Sequence of chain 1.A:
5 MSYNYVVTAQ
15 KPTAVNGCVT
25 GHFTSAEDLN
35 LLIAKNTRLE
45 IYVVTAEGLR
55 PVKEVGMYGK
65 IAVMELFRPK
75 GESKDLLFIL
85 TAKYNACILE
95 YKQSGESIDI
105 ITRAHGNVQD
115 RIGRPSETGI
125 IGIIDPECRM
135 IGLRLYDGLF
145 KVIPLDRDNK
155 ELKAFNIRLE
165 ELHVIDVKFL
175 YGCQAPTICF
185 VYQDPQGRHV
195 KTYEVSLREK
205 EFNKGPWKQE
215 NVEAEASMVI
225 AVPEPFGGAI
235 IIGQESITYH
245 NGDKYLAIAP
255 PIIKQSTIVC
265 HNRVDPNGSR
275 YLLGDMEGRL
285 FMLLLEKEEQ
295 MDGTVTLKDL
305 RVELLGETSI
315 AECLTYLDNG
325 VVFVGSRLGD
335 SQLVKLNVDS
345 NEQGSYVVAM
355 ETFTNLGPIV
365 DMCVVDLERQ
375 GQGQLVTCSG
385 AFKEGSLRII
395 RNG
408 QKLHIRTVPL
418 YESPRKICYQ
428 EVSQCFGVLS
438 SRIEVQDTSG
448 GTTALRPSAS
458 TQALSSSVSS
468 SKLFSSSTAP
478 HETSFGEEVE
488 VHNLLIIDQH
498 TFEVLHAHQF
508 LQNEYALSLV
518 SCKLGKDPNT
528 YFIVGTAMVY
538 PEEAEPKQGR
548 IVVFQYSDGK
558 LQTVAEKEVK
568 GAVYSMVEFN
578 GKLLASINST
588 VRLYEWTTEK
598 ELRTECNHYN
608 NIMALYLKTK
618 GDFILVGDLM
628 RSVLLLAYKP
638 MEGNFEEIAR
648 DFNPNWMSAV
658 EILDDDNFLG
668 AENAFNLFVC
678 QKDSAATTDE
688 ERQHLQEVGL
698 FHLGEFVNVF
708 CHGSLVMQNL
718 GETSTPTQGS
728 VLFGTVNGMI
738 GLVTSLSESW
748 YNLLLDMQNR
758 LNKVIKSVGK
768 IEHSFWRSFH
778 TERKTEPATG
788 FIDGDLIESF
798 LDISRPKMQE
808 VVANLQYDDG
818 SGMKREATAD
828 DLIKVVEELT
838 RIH

Sequence of chain 1.B:
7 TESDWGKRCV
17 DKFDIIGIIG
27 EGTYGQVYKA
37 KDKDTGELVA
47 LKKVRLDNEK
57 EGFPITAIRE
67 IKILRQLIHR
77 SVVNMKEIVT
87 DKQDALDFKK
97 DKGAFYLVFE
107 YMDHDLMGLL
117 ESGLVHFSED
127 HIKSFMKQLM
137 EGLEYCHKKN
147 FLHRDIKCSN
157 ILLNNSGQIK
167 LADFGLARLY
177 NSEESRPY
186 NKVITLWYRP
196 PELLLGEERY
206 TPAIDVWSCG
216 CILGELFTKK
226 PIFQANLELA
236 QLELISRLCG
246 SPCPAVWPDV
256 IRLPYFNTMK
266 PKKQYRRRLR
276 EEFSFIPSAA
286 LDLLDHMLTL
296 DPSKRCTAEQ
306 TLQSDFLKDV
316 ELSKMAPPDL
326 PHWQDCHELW

Binding-site contacts:
Ligand atom O2 contacts residue ILE609 of chain 1.A at 3.7 Å.
Ligand atom C2 contacts residue MET108 of chain 1.B at 3.5 Å (hydrophobic).
Ligand atom O2 contacts residue TYR107 of chain 1.B at 3.5 Å (h-bond).
Ligand atom C18 contacts residue LYS48 of chain 1.B at 3.8 Å.
Ligand atom C19 contacts residue PHE105 of chain 1.B at 3.3 Å (hydrophobic).
Ligand atom C13 contacts residue ARG628 of chain 1.A at 3.4 Å.
Ligand atom C6 contacts residue HIS110 of chain 1.B at 3.8 Å.
Ligand atom C13 contacts residue PHE649 of chain 1.A at 3.7 Å (hydrophobic).
Ligand atom C13 contacts residue ILE25 of chain 1.B at 3.6 Å (hydrophobic).
Ligand atom C11 contacts residue ILE25 of chain 1.B at 3.7 Å (hydrophobic).
Ligand atom C14 contacts residue ASN608 of chain 1.A at 3.8 Å.
Ligand atom C14 contacts residue ASN607 of chain 1.A at 3.6 Å.
Ligand atom C14 contacts residue TYR107 of chain 1.B at 3.7 Å (hydrophobic).
Ligand atom C16 contacts residue LEU158 of chain 1.B at 3.6 Å (hydrophobic).
Ligand atom C16 contacts residue ALA46 of chain 1.B at 3.6 Å (hydrophobic).
Ligand atom C6 contacts residue ASP111 of chain 1.B at 3.7 Å.
Ligand atom C1 contacts residue MET108 of chain 1.B at 3.4 Å (hydrophobic).
Ligand atom C20 contacts residue PHE105 of chain 1.B at 3.8 Å (hydrophobic).
Ligand atom C10 contacts residue ASN607 of chain 1.A at 3.9 Å.
Ligand atom O1 contacts residue ILE609 of chain 1.A at 3.8 Å.
Ligand atom N1 contacts residue TYR107 of chain 1.B at 3.5 Å.
Ligand atom C13 contacts residue ARG647 of chain 1.A at 3.7 Å.
Ligand atom C9 contacts residue ASN607 of chain 1.A at 3.8 Å.
Ligand atom O1 contacts residue ARG628 of chain 1.A at 3.5 Å (salt-bridge).
Ligand atom N4 contacts residue TYR107 of chain 1.B at 3.8 Å.
Ligand atom C3 contacts residue MET108 of chain 1.B at 3.8 Å (hydrophobic).
Ligand atom C1 contacts residue TYR107 of chain 1.B at 3.8 Å (hydrophobic).
Ligand atom C20 contacts residue GLU106 of chain 1.B at 3.3 Å.
Ligand atom C12 contacts residue ILE25 of chain 1.B at 3.4 Å (hydrophobic).
Ligand atom C4 contacts residue ILE25 of chain 1.B at 3.6 Å (hydrophobic).
Ligand atom C6 contacts residue ASP109 of chain 1.B at 3.4 Å.
Ligand atom N1 contacts residue MET108 of chain 1.B at 3.0 Å (h-bond).
Ligand atom C4 contacts residue TYR107 of chain 1.B at 3.3 Å (hydrophobic).
Ligand atom C11 contacts residue ARG628 of chain 1.A at 3.8 Å.
Ligand atom C3 contacts residue ILE25 of chain 1.B at 3.8 Å (hydrophobic).
Ligand atom C1 contacts residue ASP109 of chain 1.B at 3.5 Å.
Ligand atom C10 contacts residue ARG647 of chain 1.A at 3.6 Å.
Ligand atom C20 contacts residue ALA46 of chain 1.B at 3.5 Å (hydrophobic).
Ligand atom C15 contacts residue LEU158 of chain 1.B at 3.7 Å (hydrophobic).
Ligand atom N4 contacts residue MET108 of chain 1.B at 3.2 Å (h-bond).

The small molecule below binds the protein below.
Small molecule (SMILES): COc1ccc(C)cc1N1CC(C(=O)Nc2nc3ccccc3[nH]2)CC1=O